This small molecule binds to this protein.
Small molecule (SMILES): C[C@H]1C(=O)N(Cc2cccc3ccccc23)C[C@@H]2N(C(=O)NCc3ccc(F)cc3)CCC(=O)N21

Binding-site contacts:
Ligand atom C28 contacts residue ALA53 of chain 1.N at 3.9 Å (hydrophobic).
Ligand atom C07 contacts residue ILE91 of chain 1.M at 3.9 Å (hydrophobic).
Ligand atom F33 contacts residue ARG23 of chain 1.M at 3.4 Å.
Ligand atom C23 contacts residue TYR61 of chain 1.M at 3.5 Å (hydrophobic).
Ligand atom F33 contacts residue PHE50 of chain 1.N at 3.5 Å.
Ligand atom C08 contacts residue ILE91 of chain 1.M at 3.9 Å (hydrophobic).
Ligand atom O19 contacts residue MET190 of chain 1.M at 3.5 Å.
Ligand atom O26 contacts residue LEU49 of chain 1.N at 3.5 Å.
Ligand atom C34 contacts residue ARG23 of chain 1.M at 3.6 Å.
Ligand atom C16 contacts residue TYR63 of chain 1.M at 3.8 Å (hydrophobic).
Ligand atom C16 contacts residue LEU49 of chain 1.N at 3.8 Å (hydrophobic).
Ligand atom C15 contacts residue VAL45 of chain 1.N at 3.9 Å (hydrophobic).
Ligand atom F33 contacts residue LEU24 of chain 1.M at 3.5 Å.
Ligand atom N03 contacts residue TYR61 of chain 1.M at 3.8 Å.
Ligand atom C35 contacts residue ASP27 of chain 1.M at 3.5 Å.
Ligand atom N06 contacts residue TYR61 of chain 1.M at 3.7 Å.
Ligand atom C15 contacts residue LEU49 of chain 1.N at 3.7 Å (hydrophobic).
Ligand atom C30 contacts residue LEU49 of chain 1.N at 3.8 Å (hydrophobic).
Ligand atom C21 contacts residue TYR61 of chain 1.M at 3.7 Å (hydrophobic).
Ligand atom C30 contacts residue ILE29 of chain 1.M at 3.9 Å (hydrophobic).
Ligand atom C34 contacts residue ASP27 of chain 1.M at 3.8 Å.
Ligand atom C05 contacts residue TYR61 of chain 1.M at 3.9 Å (hydrophobic).
Ligand atom C22 contacts residue TYR61 of chain 1.M at 3.7 Å (hydrophobic).
Ligand atom O24 contacts residue TYR61 of chain 1.M at 3.1 Å (h-bond).
Ligand atom C15 contacts residue ILE93 of chain 1.M at 3.9 Å (hydrophobic).
Ligand atom C18 contacts residue TYR61 of chain 1.M at 3.8 Å (hydrophobic).
Ligand atom C02 contacts residue TYR61 of chain 1.M at 3.9 Å (hydrophobic).
Ligand atom C12 contacts residue HIS83 of chain 1.N at 3.8 Å.
Ligand atom C35 contacts residue ALA53 of chain 1.N at 3.4 Å (hydrophobic).
Ligand atom N20 contacts residue ILE29 of chain 1.M at 3.8 Å.
Ligand atom C29 contacts residue ALA53 of chain 1.N at 3.5 Å (hydrophobic).
Ligand atom C14 contacts residue ILE93 of chain 1.M at 3.5 Å (hydrophobic).
Ligand atom C05 contacts residue ILE29 of chain 1.M at 3.9 Å (hydrophobic).
Ligand atom C34 contacts residue ALA53 of chain 1.N at 3.8 Å (hydrophobic).
Ligand atom C31 contacts residue LEU24 of chain 1.M at 3.9 Å (hydrophobic).
Ligand atom C11 contacts residue HIS83 of chain 1.N at 3.6 Å.
Ligand atom C13 contacts residue ILE93 of chain 1.M at 3.4 Å (hydrophobic).
Ligand atom C12 contacts residue ILE93 of chain 1.M at 3.8 Å (hydrophobic).
Ligand atom C17 contacts residue ILE29 of chain 1.M at 3.9 Å (hydrophobic).
Ligand atom C10 contacts residue ILE91 of chain 1.M at 3.6 Å (hydrophobic).

Sequence of chain 1.N:
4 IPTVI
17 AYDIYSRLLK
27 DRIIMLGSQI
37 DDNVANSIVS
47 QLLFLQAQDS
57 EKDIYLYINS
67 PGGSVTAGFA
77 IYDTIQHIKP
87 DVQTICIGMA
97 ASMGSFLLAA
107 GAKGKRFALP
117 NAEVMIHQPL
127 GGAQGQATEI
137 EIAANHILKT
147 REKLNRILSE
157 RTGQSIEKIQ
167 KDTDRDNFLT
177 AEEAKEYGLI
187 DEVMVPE

Sequence of chain 1.M:
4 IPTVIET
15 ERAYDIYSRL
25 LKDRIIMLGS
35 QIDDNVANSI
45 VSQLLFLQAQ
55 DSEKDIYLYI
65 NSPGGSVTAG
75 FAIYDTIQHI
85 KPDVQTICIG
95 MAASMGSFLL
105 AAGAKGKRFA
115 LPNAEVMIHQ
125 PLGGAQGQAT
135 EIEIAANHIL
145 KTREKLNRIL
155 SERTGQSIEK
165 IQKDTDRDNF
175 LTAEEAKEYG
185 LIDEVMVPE